Sequence of chain 1.B:
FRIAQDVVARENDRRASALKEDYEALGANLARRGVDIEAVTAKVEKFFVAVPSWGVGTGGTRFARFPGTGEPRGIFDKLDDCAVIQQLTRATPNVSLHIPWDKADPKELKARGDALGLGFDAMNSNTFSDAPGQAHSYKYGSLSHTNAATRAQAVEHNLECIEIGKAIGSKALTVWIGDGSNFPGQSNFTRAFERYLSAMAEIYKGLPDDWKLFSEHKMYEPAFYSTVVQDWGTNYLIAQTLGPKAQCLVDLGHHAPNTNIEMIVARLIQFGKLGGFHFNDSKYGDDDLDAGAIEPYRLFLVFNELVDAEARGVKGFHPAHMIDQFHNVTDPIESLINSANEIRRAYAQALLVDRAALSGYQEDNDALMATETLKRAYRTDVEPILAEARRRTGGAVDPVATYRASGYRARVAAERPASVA

A small-molecule ligand and the protein it binds are described below.
Small molecule (SMILES): O=C(CO)[C@H](O)[C@H](O)[C@H](O)CO

Sequence of chain 1.A:
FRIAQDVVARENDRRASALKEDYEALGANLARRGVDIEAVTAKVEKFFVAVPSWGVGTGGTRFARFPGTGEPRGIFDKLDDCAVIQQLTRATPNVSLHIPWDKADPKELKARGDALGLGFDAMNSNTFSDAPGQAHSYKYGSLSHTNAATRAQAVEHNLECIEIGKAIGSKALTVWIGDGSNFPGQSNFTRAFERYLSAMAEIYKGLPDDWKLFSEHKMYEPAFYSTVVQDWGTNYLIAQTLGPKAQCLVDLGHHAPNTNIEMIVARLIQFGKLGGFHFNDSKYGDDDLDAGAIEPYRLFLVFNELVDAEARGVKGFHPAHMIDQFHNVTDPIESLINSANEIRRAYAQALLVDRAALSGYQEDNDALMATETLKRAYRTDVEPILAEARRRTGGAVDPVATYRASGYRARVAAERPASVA

Binding-site contacts:
Ligand atom O3 contacts residue MN1 of chain 1.E at 2.5 Å.
Ligand atom O1 contacts residue MN1 of chain 1.F at 2.0 Å.
Ligand atom C2 contacts residue GLU219 of chain 1.A at 3.9 Å.
Ligand atom O1 contacts residue ASP289 of chain 1.A at 3.2 Å (salt-bridge).
Ligand atom O2 contacts residue ASP254 of chain 1.A at 3.3 Å (salt-bridge).
Ligand atom C3 contacts residue TRP179 of chain 1.A at 3.6 Å (hydrophobic).
Ligand atom C6 contacts residue HIS101 of chain 1.A at 3.8 Å.
Ligand atom O2 contacts residue HIS257 of chain 1.A at 3.1 Å.
Ligand atom C2 contacts residue TRP179 of chain 1.A at 3.8 Å (hydrophobic).
Ligand atom O2 contacts residue MN1 of chain 1.F at 2.3 Å.
Ligand atom O2 contacts residue ASP327 of chain 1.A at 2.8 Å (salt-bridge).
Ligand atom O1 contacts residue TRP179 of chain 1.A at 3.7 Å.
Ligand atom C3 contacts residue MN1 of chain 1.E at 3.4 Å.
Ligand atom C5 contacts residue ASP327 of chain 1.A at 3.3 Å.
Ligand atom O2 contacts residue MN1 of chain 1.E at 2.5 Å.
Ligand atom O6 contacts residue TRP104 of chain 1.A at 3.8 Å.
Ligand atom C2 contacts residue MN1 of chain 1.E at 3.3 Å.
Ligand atom O3 contacts residue HIS281 of chain 1.A at 3.2 Å.
Ligand atom O6 contacts residue PHE329 of chain 1.A at 3.5 Å.
Ligand atom C2 contacts residue MN1 of chain 1.F at 3.0 Å.
Ligand atom C3 contacts residue GLU219 of chain 1.A at 3.5 Å.
Ligand atom C3 contacts residue ASP327 of chain 1.A at 3.7 Å.
Ligand atom C2 contacts residue ASP327 of chain 1.A at 3.6 Å.
Ligand atom C1 contacts residue TRP179 of chain 1.A at 3.4 Å (hydrophobic).
Ligand atom O5 contacts residue ASP327 of chain 1.A at 2.8 Å (salt-bridge).
Ligand atom C1 contacts residue MN1 of chain 1.F at 3.0 Å.
Ligand atom O4 contacts residue HIS101 of chain 1.A at 2.9 Å (h-bond).
Ligand atom O1 contacts residue PHE66 of chain 1.B at 3.5 Å.
Ligand atom O4 contacts residue TRP179 of chain 1.A at 3.8 Å.
Ligand atom O1 contacts residue LYS221 of chain 1.A at 2.8 Å (salt-bridge).
Ligand atom O6 contacts residue PHE66 of chain 1.B at 3.7 Å.
Ligand atom C1 contacts residue PHE66 of chain 1.B at 3.6 Å (hydrophobic).
Ligand atom C2 contacts residue HIS257 of chain 1.A at 3.6 Å.
Ligand atom C1 contacts residue LYS221 of chain 1.A at 3.9 Å.
Ligand atom C6 contacts residue TRP57 of chain 1.A at 3.6 Å (hydrophobic).
Ligand atom C4 contacts residue TRP179 of chain 1.A at 3.7 Å (hydrophobic).
Ligand atom O2 contacts residue GLU219 of chain 1.A at 3.3 Å (salt-bridge).
Ligand atom O3 contacts residue ASP327 of chain 1.A at 3.0 Å (salt-bridge).
Ligand atom O3 contacts residue GLU219 of chain 1.A at 2.7 Å (salt-bridge).
Ligand atom O1 contacts residue HIS257 of chain 1.A at 3.2 Å (h-bond).